Binding-site contacts:
Ligand atom C2 contacts residue ASN82 of chain 2.A at 2.5 Å.
Ligand atom C5 contacts residue ASN82 of chain 2.A at 3.6 Å.
Ligand atom C8 contacts residue HIS80 of chain 2.A at 4.2 Å.
Ligand atom C3 contacts residue ASN82 of chain 2.A at 3.8 Å.
Ligand atom O7 contacts residue HIS80 of chain 2.A at 4.0 Å.
Ligand atom C8 contacts residue ASN82 of chain 2.A at 3.7 Å.
Ligand atom O7 contacts residue ASN82 of chain 2.A at 4.0 Å.
Ligand atom C1 contacts residue ASN82 of chain 2.A at 1.4 Å.
Ligand atom C7 contacts residue ASN82 of chain 2.A at 3.3 Å.
Ligand atom O5 contacts residue ASN82 of chain 2.A at 2.3 Å (h-bond).
Ligand atom C7 contacts residue HIS80 of chain 2.A at 4.2 Å.
Ligand atom N2 contacts residue ASN82 of chain 2.A at 2.8 Å (h-bond).
Ligand atom C4 contacts residue ASN82 of chain 2.A at 4.1 Å.

Sequence of chain 2.A:
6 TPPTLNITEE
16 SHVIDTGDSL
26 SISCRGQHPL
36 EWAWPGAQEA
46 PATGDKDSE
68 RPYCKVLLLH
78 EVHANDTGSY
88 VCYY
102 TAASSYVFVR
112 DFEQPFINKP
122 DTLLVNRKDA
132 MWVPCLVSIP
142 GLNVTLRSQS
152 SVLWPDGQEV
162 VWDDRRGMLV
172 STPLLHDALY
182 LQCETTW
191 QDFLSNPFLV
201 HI

The small molecule below binds the protein below.
Small molecule (SMILES): CC(=O)N[C@@H]1[C@@H](O)[C@H](O)[C@@H](CO)O[C@H]1O